Binding-site contacts:
Ligand atom N10 contacts residue MET419 of chain 2.A at 3.2 Å.
Ligand atom C3 contacts residue VAL498 of chain 2.A at 4.3 Å (hydrophobic).
Ligand atom C6 contacts residue HIS524 of chain 2.A at 3.4 Å.
Ligand atom C16 contacts residue TYR466 of chain 2.A at 4.0 Å (hydrophobic).
Ligand atom C4 contacts residue PHE497 of chain 2.A at 4.0 Å (hydrophobic).
Ligand atom C1 contacts residue MET419 of chain 2.A at 3.9 Å (hydrophobic).
Ligand atom N5 contacts residue ASP496 of chain 2.A at 3.1 Å (salt-bridge).
Ligand atom C14 contacts residue TRP525 of chain 2.A at 3.8 Å (hydrophobic).
Ligand atom N10 contacts residue LEU408 of chain 2.A at 4.3 Å.
Ligand atom N5 contacts residue HIS524 of chain 2.A at 3.3 Å.
Ligand atom N7 contacts residue HIS524 of chain 2.A at 4.4 Å.
Ligand atom N5 contacts residue VAL498 of chain 2.A at 3.5 Å.
Ligand atom C3 contacts residue HIS524 of chain 2.A at 4.0 Å.
Ligand atom O8 contacts residue VAL498 of chain 2.A at 4.0 Å.
Ligand atom C13 contacts residue HIS524 of chain 2.A at 3.5 Å.
Ligand atom O9 contacts residue ASP496 of chain 2.A at 3.9 Å.
Ligand atom C16 contacts residue TYR383 of chain 2.A at 4.0 Å (hydrophobic).
Ligand atom C6 contacts residue VAL498 of chain 2.A at 3.5 Å (hydrophobic).
Ligand atom C1 contacts residue HIS524 of chain 2.A at 4.4 Å.
Ligand atom C15 contacts residue TYR383 of chain 2.A at 3.9 Å (hydrophobic).
Ligand atom C4 contacts residue HIS524 of chain 2.A at 3.5 Å.
Ligand atom O9 contacts residue HIS524 of chain 2.A at 3.1 Å (h-bond).
Ligand atom O9 contacts residue VAL498 of chain 2.A at 3.3 Å.
Ligand atom C13 contacts residue PHE267 of chain 2.A at 4.4 Å (hydrophobic).
Ligand atom C12 contacts residue TYR383 of chain 2.A at 3.9 Å (hydrophobic).
Ligand atom C16 contacts residue PHE267 of chain 2.A at 3.7 Å (hydrophobic).
Ligand atom C4 contacts residue ASP496 of chain 2.A at 3.8 Å.
Ligand atom N10 contacts residue TRP525 of chain 2.A at 4.1 Å.
Ligand atom O8 contacts residue HIS524 of chain 2.A at 3.7 Å.
Ligand atom O8 contacts residue ASP496 of chain 2.A at 3.6 Å (salt-bridge).
Ligand atom N5 contacts residue PHE497 of chain 2.A at 4.2 Å.
Ligand atom C14 contacts residue PHE267 of chain 2.A at 3.6 Å (hydrophobic).
Ligand atom N2 contacts residue HIS524 of chain 2.A at 4.0 Å.
Ligand atom C12 contacts residue MET419 of chain 2.A at 3.9 Å (hydrophobic).
Ligand atom C13 contacts residue TRP525 of chain 2.A at 3.9 Å (hydrophobic).
Ligand atom C15 contacts residue MET419 of chain 2.A at 4.3 Å (hydrophobic).
Ligand atom O8 contacts residue LYS495 of chain 2.A at 4.3 Å.
Ligand atom O8 contacts residue PHE497 of chain 2.A at 3.0 Å (h-bond).
Ligand atom C6 contacts residue ASP496 of chain 2.A at 4.0 Å.
Ligand atom C4 contacts residue VAL498 of chain 2.A at 4.1 Å (hydrophobic).

Sequence of chain 2.A:
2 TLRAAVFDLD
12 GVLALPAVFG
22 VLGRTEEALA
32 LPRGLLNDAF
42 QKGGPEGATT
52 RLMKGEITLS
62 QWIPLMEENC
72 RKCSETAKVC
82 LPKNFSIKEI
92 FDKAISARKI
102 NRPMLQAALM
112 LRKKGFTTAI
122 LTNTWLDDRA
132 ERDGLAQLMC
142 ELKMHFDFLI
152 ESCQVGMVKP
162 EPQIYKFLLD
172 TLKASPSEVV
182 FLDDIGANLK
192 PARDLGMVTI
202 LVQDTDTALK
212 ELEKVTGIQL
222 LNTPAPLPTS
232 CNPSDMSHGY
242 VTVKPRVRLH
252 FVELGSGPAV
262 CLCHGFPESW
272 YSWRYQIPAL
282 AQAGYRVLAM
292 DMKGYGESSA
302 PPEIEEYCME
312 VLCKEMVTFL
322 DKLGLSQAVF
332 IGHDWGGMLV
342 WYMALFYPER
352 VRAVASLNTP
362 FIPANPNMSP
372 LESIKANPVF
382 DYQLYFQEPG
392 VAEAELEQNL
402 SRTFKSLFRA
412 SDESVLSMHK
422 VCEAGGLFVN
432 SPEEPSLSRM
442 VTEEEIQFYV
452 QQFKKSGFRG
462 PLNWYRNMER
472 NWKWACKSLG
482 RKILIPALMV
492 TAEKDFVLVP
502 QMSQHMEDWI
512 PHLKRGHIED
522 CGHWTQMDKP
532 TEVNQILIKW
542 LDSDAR

A small-molecule ligand and the protein it binds are described below.
Small molecule (SMILES): Cn1c(N)c(N2CCCCC2)c(=O)[nH]c1=O